Sequence of chain 21.D:
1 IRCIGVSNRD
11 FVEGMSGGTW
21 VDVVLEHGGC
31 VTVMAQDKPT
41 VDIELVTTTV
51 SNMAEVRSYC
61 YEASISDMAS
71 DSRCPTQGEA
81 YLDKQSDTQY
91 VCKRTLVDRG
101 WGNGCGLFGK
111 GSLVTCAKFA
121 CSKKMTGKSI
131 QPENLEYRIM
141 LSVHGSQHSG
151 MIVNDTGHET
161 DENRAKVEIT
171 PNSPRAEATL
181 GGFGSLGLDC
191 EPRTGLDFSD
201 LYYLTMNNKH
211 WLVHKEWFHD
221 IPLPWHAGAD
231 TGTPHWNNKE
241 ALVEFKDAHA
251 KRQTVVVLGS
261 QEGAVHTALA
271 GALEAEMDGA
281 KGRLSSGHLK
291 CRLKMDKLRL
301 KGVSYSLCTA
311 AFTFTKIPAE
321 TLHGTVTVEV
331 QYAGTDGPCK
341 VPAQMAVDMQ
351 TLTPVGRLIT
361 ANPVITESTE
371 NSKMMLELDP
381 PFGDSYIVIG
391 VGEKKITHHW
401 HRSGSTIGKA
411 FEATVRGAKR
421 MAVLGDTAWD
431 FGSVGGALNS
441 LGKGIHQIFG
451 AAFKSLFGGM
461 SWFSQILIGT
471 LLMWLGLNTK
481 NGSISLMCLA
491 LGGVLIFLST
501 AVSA

This small molecule binds to this protein.
Small molecule (SMILES): CC(=O)N[C@@H]1[C@@H](O)[C@H](O)[C@@H](CO)O[C@H]1O

Binding-site contacts:
Ligand atom C7 contacts residue ASN154 of chain 21.D at 3.2 Å.
Ligand atom O7 contacts residue SER149 of chain 21.D at 3.4 Å (h-bond).
Ligand atom C6 contacts residue GLY157 of chain 21.D at 3.9 Å.
Ligand atom C3 contacts residue HIS158 of chain 21.D at 4.4 Å.
Ligand atom C8 contacts residue VAL153 of chain 21.D at 3.2 Å (hydrophobic).
Ligand atom C2 contacts residue ASN154 of chain 21.D at 2.4 Å.
Ligand atom O7 contacts residue GLY150 of chain 21.D at 3.4 Å.
Ligand atom C7 contacts residue SER149 of chain 21.D at 4.4 Å.
Ligand atom C4 contacts residue HIS158 of chain 21.D at 4.1 Å.
Ligand atom C5 contacts residue HIS158 of chain 21.D at 4.2 Å.
Ligand atom C4 contacts residue ASN154 of chain 21.D at 4.3 Å.
Ligand atom O6 contacts residue HIS158 of chain 21.D at 4.2 Å.
Ligand atom C8 contacts residue ASN154 of chain 21.D at 3.1 Å.
Ligand atom N2 contacts residue ASN154 of chain 21.D at 2.8 Å (h-bond).
Ligand atom O5 contacts residue HIS158 of chain 21.D at 3.5 Å.
Ligand atom O6 contacts residue GLY157 of chain 21.D at 3.1 Å.
Ligand atom O3 contacts residue HIS148 of chain 21.D at 3.7 Å.
Ligand atom C3 contacts residue ASN154 of chain 21.D at 3.8 Å.
Ligand atom O7 contacts residue VAL153 of chain 21.D at 3.3 Å.
Ligand atom C7 contacts residue VAL153 of chain 21.D at 3.6 Å (hydrophobic).
Ligand atom C1 contacts residue ASN154 of chain 21.D at 1.4 Å.
Ligand atom C5 contacts residue ASN154 of chain 21.D at 3.7 Å.
Ligand atom O5 contacts residue ASN154 of chain 21.D at 2.4 Å (h-bond).
Ligand atom C1 contacts residue HIS158 of chain 21.D at 3.9 Å.
Ligand atom C2 contacts residue HIS158 of chain 21.D at 3.7 Å.
Ligand atom O6 contacts residue ASN154 of chain 21.D at 4.2 Å.
Ligand atom C6 contacts residue HIS158 of chain 21.D at 4.3 Å.
Ligand atom O7 contacts residue ASN154 of chain 21.D at 4.2 Å.